Binding-site contacts:
Ligand atom N16 contacts residue ASN1185 of chain 2.A at 3.0 Å (h-bond).
Ligand atom N18 contacts residue ASN1185 of chain 2.A at 3.2 Å (h-bond).
Ligand atom O1A contacts residue SER719 of chain 2.A at 3.0 Å (h-bond).
Ligand atom N15 contacts residue HIS1163 of chain 2.A at 3.2 Å (h-bond).
Ligand atom S12 contacts residue 6MO1 of chain 2.F at 2.5 Å.
Ligand atom S13 contacts residue 6MO1 of chain 2.F at 2.4 Å.
Ligand atom N17 contacts residue ASN1217 of chain 2.A at 3.3 Å (h-bond).
Ligand atom O14 contacts residue ARG1218 of chain 2.A at 3.0 Å (salt-bridge).
Ligand atom C16 contacts residue HIS1163 of chain 2.A at 3.2 Å.
Ligand atom O2' contacts residue ARG774 of chain 2.A at 2.8 Å (salt-bridge).
Ligand atom O3' contacts residue ARG774 of chain 2.A at 3.0 Å (salt-bridge).
Ligand atom C20 contacts residue HIS1163 of chain 2.A at 3.2 Å.
Ligand atom N2 contacts residue ASP822 of chain 2.A at 2.8 Å (salt-bridge).
Ligand atom C12 contacts residue TYR220 of chain 2.A at 3.3 Å (hydrophobic).
Ligand atom O1B contacts residue TYR220 of chain 2.A at 2.6 Å (h-bond).
Ligand atom S12 contacts residue HIS1098 of chain 2.A at 3.0 Å.
Ligand atom O4' contacts residue ARG713 of chain 2.A at 3.1 Å.
Ligand atom O4' contacts residue SER714 of chain 2.A at 3.0 Å (h-bond).
Ligand atom O11 contacts residue HIS1163 of chain 2.A at 2.9 Å (h-bond).
Ligand atom N1 contacts residue ASP822 of chain 2.A at 2.6 Å (salt-bridge).
Ligand atom O14 contacts residue THR1090 of chain 2.A at 3.3 Å (h-bond).
Ligand atom N17 contacts residue THR1090 of chain 2.A at 2.6 Å (h-bond).
Ligand atom O3' contacts residue ASP772 of chain 2.A at 2.6 Å (salt-bridge).
Ligand atom O1A contacts residue HIS1098 of chain 2.A at 3.3 Å.
Ligand atom O2B contacts residue ASN715 of chain 2.A at 2.9 Å (h-bond).
Ligand atom S12 contacts residue MD11 of chain 2.E at 3.1 Å (h-bond).
Ligand atom N16 contacts residue THR1090 of chain 2.A at 3.2 Å (h-bond).
Ligand atom O1A contacts residue SER1099 of chain 2.A at 2.6 Å (h-bond).
Ligand atom S12 contacts residue TYR220 of chain 2.A at 3.2 Å.
Ligand atom N2 contacts residue LEU771 of chain 2.A at 3.0 Å (h-bond).
Ligand atom S13 contacts residue ASP222 of chain 2.A at 2.9 Å (salt-bridge).
Ligand atom O14 contacts residue HIS1092 of chain 2.A at 3.0 Å (h-bond).
Ligand atom N7 contacts residue TRP791 of chain 2.A at 2.8 Å (h-bond).
Ligand atom O5' contacts residue ASN715 of chain 2.A at 3.3 Å (h-bond).
Ligand atom S12 contacts residue ASN52 of chain 2.A at 3.0 Å (h-bond).
Ligand atom O2A contacts residue THR1100 of chain 2.A at 2.8 Å (h-bond).
Ligand atom O2' contacts residue ASP772 of chain 2.A at 2.6 Å (salt-bridge).
Ligand atom O6 contacts residue LYS794 of chain 2.A at 2.6 Å (salt-bridge).
Ligand atom N3 contacts residue ARG713 of chain 2.A at 3.1 Å (salt-bridge).
Ligand atom O14 contacts residue HIS546 of chain 2.A at 3.2 Å (h-bond).

Sequence of chain 2.A:
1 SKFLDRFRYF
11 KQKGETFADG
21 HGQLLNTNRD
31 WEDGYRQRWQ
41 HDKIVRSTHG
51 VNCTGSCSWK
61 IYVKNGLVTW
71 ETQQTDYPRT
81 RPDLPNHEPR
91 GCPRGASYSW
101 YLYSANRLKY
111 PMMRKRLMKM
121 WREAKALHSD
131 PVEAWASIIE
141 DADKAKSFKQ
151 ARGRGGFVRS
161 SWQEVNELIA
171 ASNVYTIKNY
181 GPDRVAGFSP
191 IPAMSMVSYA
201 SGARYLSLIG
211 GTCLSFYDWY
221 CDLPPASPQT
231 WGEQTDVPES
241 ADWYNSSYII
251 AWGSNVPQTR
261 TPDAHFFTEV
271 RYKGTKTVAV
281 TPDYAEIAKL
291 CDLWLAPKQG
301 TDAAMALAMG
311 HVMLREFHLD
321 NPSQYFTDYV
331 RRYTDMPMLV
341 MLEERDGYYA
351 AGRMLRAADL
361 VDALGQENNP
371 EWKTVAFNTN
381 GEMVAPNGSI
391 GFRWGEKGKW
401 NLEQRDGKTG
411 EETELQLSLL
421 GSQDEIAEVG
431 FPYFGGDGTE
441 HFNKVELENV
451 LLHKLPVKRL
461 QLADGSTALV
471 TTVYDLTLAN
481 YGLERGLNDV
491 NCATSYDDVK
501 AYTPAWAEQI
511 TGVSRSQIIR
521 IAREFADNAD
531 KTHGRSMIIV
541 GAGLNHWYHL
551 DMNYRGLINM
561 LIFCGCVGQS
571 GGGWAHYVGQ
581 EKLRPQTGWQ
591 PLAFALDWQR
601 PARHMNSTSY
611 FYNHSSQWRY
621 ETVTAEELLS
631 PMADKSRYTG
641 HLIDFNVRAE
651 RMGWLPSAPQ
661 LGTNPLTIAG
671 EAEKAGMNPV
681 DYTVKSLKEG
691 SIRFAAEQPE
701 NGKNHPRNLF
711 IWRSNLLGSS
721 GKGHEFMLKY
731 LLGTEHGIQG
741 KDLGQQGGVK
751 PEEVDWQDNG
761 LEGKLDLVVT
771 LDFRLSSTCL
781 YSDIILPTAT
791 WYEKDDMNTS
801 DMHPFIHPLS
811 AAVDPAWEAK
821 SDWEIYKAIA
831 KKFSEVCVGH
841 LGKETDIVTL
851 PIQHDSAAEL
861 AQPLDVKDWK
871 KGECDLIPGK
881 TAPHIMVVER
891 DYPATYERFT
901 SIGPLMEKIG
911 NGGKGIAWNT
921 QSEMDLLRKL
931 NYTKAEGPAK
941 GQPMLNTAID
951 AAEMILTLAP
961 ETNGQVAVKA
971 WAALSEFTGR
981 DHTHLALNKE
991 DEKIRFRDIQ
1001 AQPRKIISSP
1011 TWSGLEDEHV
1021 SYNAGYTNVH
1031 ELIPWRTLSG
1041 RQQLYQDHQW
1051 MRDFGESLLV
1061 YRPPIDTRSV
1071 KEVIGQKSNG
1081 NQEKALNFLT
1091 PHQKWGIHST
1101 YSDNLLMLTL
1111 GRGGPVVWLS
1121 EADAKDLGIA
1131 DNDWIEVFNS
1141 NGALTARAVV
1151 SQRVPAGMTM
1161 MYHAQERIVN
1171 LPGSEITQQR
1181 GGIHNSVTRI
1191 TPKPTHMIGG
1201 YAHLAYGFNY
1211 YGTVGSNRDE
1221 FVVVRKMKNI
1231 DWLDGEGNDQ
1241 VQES

A small-molecule ligand and the protein it binds are described below.
Small molecule (SMILES): Nc1nc2c(c(=O)[nH]1)N[C@@H](/C(S)=C(/S)[C@H](O)CO[P](=O)(O)O[P](=O)(O)OC[C@H]1O[C@@H](n3cnc4c(=O)[nH]c(N)nc43)[C@H](O)[C@@H]1O)C=N2